Binding-site contacts:
Ligand atom C5 contacts residue ASN65 of chain 3.A at 3.6 Å.
Ligand atom C2 contacts residue SER356 of chain 3.A at 4.4 Å.
Ligand atom C8 contacts residue LYS388 of chain 3.A at 3.7 Å.
Ligand atom C4 contacts residue ASN65 of chain 3.A at 4.2 Å.
Ligand atom O5 contacts residue ASN65 of chain 3.A at 2.4 Å (h-bond).
Ligand atom C3 contacts residue ASN65 of chain 3.A at 3.8 Å.
Ligand atom C4 contacts residue PHE385 of chain 1.A at 4.3 Å (hydrophobic).
Ligand atom N2 contacts residue SER356 of chain 3.A at 3.5 Å.
Ligand atom C8 contacts residue ASN65 of chain 3.A at 4.5 Å.
Ligand atom C7 contacts residue SER356 of chain 3.A at 3.8 Å.
Ligand atom C1 contacts residue SER356 of chain 3.A at 4.0 Å.
Ligand atom O3 contacts residue PHE385 of chain 1.A at 4.2 Å.
Ligand atom O7 contacts residue ASN65 of chain 3.A at 3.6 Å.
Ligand atom C2 contacts residue ASN65 of chain 3.A at 2.4 Å.
Ligand atom C1 contacts residue ASN65 of chain 3.A at 1.4 Å.
Ligand atom N2 contacts residue ASN65 of chain 3.A at 2.8 Å (h-bond).
Ligand atom C8 contacts residue SER356 of chain 3.A at 3.6 Å.
Ligand atom C7 contacts residue ASN65 of chain 3.A at 3.4 Å.
Ligand atom C3 contacts residue PHE385 of chain 1.A at 4.4 Å (hydrophobic).

Sequence of chain 3.A:
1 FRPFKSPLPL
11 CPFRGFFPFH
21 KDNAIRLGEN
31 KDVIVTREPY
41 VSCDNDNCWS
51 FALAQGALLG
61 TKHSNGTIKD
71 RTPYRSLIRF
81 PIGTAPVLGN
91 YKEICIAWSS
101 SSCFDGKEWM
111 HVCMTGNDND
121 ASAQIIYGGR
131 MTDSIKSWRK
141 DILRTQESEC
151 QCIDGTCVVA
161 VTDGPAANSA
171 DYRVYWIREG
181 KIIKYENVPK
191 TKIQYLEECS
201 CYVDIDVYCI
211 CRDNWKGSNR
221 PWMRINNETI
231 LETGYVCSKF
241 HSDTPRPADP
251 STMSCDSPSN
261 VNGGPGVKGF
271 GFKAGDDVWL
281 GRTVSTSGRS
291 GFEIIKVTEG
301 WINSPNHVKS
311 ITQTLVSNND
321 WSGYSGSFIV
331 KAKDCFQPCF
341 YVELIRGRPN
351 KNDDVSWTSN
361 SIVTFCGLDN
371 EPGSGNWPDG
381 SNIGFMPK

The protein below binds the small molecule below.
Small molecule (SMILES): CC(=O)N[C@H]1[C@H](O[C@H]2[C@H](O)[C@@H](NC(C)=O)CO[C@@H]2CO[C@@H]2O[C@@H](C)[C@@H](O)[C@@H](O)[C@@H]2O)O[C@H](CO)[C@@H](O)[C@@H]1O

Sequence of chain 1.A:
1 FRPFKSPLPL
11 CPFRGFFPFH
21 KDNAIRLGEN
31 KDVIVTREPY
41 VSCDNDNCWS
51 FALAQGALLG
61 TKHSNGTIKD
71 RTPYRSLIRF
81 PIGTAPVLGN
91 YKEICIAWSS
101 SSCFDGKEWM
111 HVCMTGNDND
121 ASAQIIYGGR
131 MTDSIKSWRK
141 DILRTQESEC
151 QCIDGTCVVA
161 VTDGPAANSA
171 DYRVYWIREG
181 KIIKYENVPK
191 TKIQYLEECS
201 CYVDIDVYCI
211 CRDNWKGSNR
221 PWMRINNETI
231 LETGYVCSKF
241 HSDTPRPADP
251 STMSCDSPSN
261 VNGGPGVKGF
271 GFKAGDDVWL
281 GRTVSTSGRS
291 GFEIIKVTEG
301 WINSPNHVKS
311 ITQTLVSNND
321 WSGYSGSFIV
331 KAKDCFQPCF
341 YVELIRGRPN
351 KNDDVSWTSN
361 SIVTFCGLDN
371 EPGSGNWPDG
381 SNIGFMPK